Sequence of chain 1.B:
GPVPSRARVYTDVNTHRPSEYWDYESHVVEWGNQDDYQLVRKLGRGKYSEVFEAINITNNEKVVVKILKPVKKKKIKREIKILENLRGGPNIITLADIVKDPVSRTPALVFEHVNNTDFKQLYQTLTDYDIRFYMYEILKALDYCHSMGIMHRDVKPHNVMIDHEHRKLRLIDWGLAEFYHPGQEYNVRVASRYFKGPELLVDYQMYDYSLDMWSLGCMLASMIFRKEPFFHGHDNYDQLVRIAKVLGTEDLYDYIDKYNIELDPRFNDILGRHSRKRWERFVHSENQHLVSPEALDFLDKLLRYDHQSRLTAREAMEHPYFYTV

Binding-site contacts:
Ligand atom C14 contacts residue MET244 of chain 1.B at 4.2 Å (hydrophobic).
Ligand atom C4 contacts residue MET248 of chain 1.B at 3.7 Å (hydrophobic).
Ligand atom C11 contacts residue PRO182 of chain 1.B at 3.9 Å (hydrophobic).
Ligand atom C6 contacts residue TYR159 of chain 1.B at 4.1 Å (hydrophobic).
Ligand atom N contacts residue VAL185 of chain 1.B at 2.8 Å (h-bond).
Ligand atom C3 contacts residue MET248 of chain 1.B at 3.1 Å (hydrophobic).
Ligand atom C11 contacts residue VAL185 of chain 1.B at 4.2 Å (hydrophobic).
Ligand atom C contacts residue SER247 of chain 1.B at 3.9 Å.
Ligand atom C contacts residue PRO182 of chain 1.B at 3.8 Å (hydrophobic).
Ligand atom CL contacts residue ILE187 of chain 1.B at 3.8 Å.
Ligand atom C7 contacts residue MET248 of chain 1.B at 3.9 Å (hydrophobic).
Ligand atom C10 contacts residue PHE144 of chain 1.B at 4.2 Å (hydrophobic).
Ligand atom C contacts residue MET244 of chain 1.B at 4.0 Å (hydrophobic).
Ligand atom N contacts residue PRO182 of chain 1.B at 3.3 Å (h-bond).
Ligand atom C12 contacts residue PHE144 of chain 1.B at 3.6 Å (hydrophobic).
Ligand atom C8 contacts residue ILE187 of chain 1.B at 4.1 Å (hydrophobic).
Ligand atom C12 contacts residue VAL185 of chain 1.B at 4.0 Å (hydrophobic).
Ligand atom CL contacts residue VAL185 of chain 1.B at 3.1 Å.
Ligand atom N contacts residue ASN141 of chain 1.B at 3.6 Å.
Ligand atom C13 contacts residue PRO182 of chain 1.B at 3.4 Å (hydrophobic).
Ligand atom C1 contacts residue PRO182 of chain 1.B at 3.9 Å (hydrophobic).
Ligand atom C1 contacts residue MET248 of chain 1.B at 3.6 Å (hydrophobic).
Ligand atom C13 contacts residue VAL185 of chain 1.B at 3.6 Å (hydrophobic).
Ligand atom C12 contacts residue PRO182 of chain 1.B at 3.6 Å (hydrophobic).
Ligand atom C3 contacts residue MET244 of chain 1.B at 3.9 Å (hydrophobic).
Ligand atom C6 contacts residue ILE187 of chain 1.B at 4.1 Å (hydrophobic).
Ligand atom CL contacts residue ILE163 of chain 1.B at 3.5 Å.
Ligand atom C4 contacts residue MET160 of chain 1.B at 3.9 Å (hydrophobic).
Ligand atom C4 contacts residue ILE156 of chain 1.B at 3.9 Å (hydrophobic).
Ligand atom C14 contacts residue ILE187 of chain 1.B at 3.6 Å (hydrophobic).
Ligand atom C5 contacts residue TYR159 of chain 1.B at 3.8 Å (hydrophobic).
Ligand atom C5 contacts residue MET248 of chain 1.B at 4.2 Å (hydrophobic).
Ligand atom C10 contacts residue LEU147 of chain 1.B at 4.1 Å (hydrophobic).
Ligand atom C2 contacts residue MET244 of chain 1.B at 4.1 Å (hydrophobic).
Ligand atom C contacts residue MET248 of chain 1.B at 3.2 Å (hydrophobic).
Ligand atom C5 contacts residue ILE156 of chain 1.B at 4.2 Å (hydrophobic).
Ligand atom C13 contacts residue ILE187 of chain 1.B at 3.9 Å (hydrophobic).
Ligand atom C1 contacts residue MET244 of chain 1.B at 3.5 Å (hydrophobic).
Ligand atom C2 contacts residue MET248 of chain 1.B at 3.3 Å (hydrophobic).
Ligand atom CL contacts residue MET244 of chain 1.B at 3.4 Å.

This small molecule binds to this protein.
Small molecule (SMILES): CCc1ccccc1-c1ccc(CN)cc1Cl